Binding-site contacts:
Ligand atom C3 contacts residue ASN279 of chain 1.D at 3.8 Å.
Ligand atom C3 contacts residue GLU278 of chain 1.D at 3.8 Å.
Ligand atom O3 contacts residue GLU278 of chain 1.D at 4.3 Å.
Ligand atom C2 contacts residue GLU278 of chain 1.D at 4.1 Å.
Ligand atom O5 contacts residue ASN279 of chain 1.D at 2.4 Å (h-bond).
Ligand atom C8 contacts residue ASN277 of chain 1.D at 3.8 Å.
Ligand atom C1 contacts residue GLU278 of chain 1.D at 4.4 Å.
Ligand atom O7 contacts residue ASN277 of chain 1.D at 3.4 Å (h-bond).
Ligand atom C7 contacts residue GLU278 of chain 1.D at 4.4 Å.
Ligand atom C7 contacts residue ASN277 of chain 1.D at 3.4 Å.
Ligand atom N2 contacts residue ASN277 of chain 1.D at 3.9 Å.
Ligand atom C5 contacts residue ASN279 of chain 1.D at 3.6 Å.
Ligand atom N2 contacts residue ASN279 of chain 1.D at 2.9 Å (h-bond).
Ligand atom C1 contacts residue ASN279 of chain 1.D at 1.4 Å.
Ligand atom C2 contacts residue ASN279 of chain 1.D at 2.5 Å.
Ligand atom O7 contacts residue THR281 of chain 1.D at 4.2 Å.
Ligand atom O7 contacts residue ASN279 of chain 1.D at 2.9 Å (h-bond).
Ligand atom C4 contacts residue ASN279 of chain 1.D at 4.2 Å.
Ligand atom C7 contacts residue ASN279 of chain 1.D at 3.2 Å.
Ligand atom N2 contacts residue GLU278 of chain 1.D at 3.4 Å (salt-bridge).

This protein binds this small molecule.
Small molecule (SMILES): CC(=O)N[C@@H]1[C@@H](O)[C@H](O)[C@@H](CO)O[C@H]1O

Sequence of chain 1.D:
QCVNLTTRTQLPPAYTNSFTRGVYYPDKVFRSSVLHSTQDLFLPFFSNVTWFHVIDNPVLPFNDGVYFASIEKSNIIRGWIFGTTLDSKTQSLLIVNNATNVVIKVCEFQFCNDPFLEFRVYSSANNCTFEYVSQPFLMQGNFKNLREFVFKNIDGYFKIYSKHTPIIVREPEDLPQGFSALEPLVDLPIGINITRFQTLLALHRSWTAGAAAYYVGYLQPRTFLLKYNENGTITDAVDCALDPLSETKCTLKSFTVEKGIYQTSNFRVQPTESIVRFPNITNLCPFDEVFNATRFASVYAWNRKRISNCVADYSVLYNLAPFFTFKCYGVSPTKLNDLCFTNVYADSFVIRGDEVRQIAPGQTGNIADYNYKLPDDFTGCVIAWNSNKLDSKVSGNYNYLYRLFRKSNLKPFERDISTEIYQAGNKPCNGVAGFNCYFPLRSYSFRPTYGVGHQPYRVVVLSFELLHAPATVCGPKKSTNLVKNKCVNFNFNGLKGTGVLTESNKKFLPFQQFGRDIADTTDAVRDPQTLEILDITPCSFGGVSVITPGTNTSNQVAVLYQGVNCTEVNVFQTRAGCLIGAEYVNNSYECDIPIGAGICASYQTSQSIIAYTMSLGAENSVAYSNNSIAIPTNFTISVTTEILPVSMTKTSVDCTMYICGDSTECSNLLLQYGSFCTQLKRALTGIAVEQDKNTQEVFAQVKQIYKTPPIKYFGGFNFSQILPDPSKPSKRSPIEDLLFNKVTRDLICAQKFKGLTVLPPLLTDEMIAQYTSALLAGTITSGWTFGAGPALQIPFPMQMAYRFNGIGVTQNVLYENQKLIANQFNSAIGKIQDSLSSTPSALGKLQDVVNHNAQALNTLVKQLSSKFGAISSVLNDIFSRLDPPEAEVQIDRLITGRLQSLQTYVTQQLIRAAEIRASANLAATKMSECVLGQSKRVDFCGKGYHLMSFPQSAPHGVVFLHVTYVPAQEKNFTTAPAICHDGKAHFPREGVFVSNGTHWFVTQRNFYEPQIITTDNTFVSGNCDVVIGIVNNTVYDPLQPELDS